Binding-site contacts:
Ligand atom C8 contacts residue ALA79 of chain 1.B at 3.4 Å (hydrophobic).
Ligand atom N contacts residue GLN185 of chain 1.B at 2.9 Å (h-bond).
Ligand atom C4 contacts residue GLN167 of chain 1.B at 3.4 Å.
Ligand atom C4 contacts residue GLY46 of chain 1.B at 3.6 Å.
Ligand atom O4 contacts residue GLY117 of chain 1.B at 3.5 Å.
Ligand atom C12 contacts residue MET166 of chain 1.B at 3.6 Å (hydrophobic).
Ligand atom N contacts residue GLN167 of chain 1.B at 2.9 Å (h-bond).
Ligand atom O5 contacts residue GLY117 of chain 1.B at 3.7 Å.
Ligand atom C1 contacts residue GLY46 of chain 1.B at 3.8 Å.
Ligand atom C3 contacts residue GLN167 of chain 1.B at 3.7 Å.
Ligand atom O4 contacts residue LEU81 of chain 1.B at 3.6 Å (h-bond).
Ligand atom C contacts residue GLN185 of chain 1.B at 3.7 Å.
Ligand atom O2 contacts residue ALA170 of chain 1.B at 3.3 Å.
Ligand atom N1 contacts residue LEU81 of chain 1.B at 3.7 Å.
Ligand atom C3 contacts residue GLY46 of chain 1.B at 3.7 Å.
Ligand atom O4 contacts residue ALA82 of chain 1.B at 3.3 Å (h-bond).
Ligand atom C15 contacts residue ALA82 of chain 1.B at 3.6 Å (hydrophobic).
Ligand atom O5 contacts residue ALA121 of chain 1.B at 3.0 Å.
Ligand atom C13 contacts residue MET166 of chain 1.B at 3.6 Å (hydrophobic).
Ligand atom O4 contacts residue ALA79 of chain 1.B at 3.5 Å.
Ligand atom C2 contacts residue TYR163 of chain 1.B at 3.6 Å (hydrophobic).
Ligand atom C contacts residue TYR163 of chain 1.B at 3.4 Å (hydrophobic).
Ligand atom C1 contacts residue TYR163 of chain 1.B at 3.4 Å (hydrophobic).
Ligand atom O contacts residue TYR163 of chain 1.B at 3.3 Å (h-bond).
Ligand atom C12 contacts residue GLN167 of chain 1.B at 3.5 Å.
Ligand atom C12 contacts residue TYR163 of chain 1.B at 3.2 Å (hydrophobic).
Ligand atom C5 contacts residue GLY46 of chain 1.B at 3.8 Å.
Ligand atom N1 contacts residue ALA82 of chain 1.B at 3.6 Å.
Ligand atom N contacts residue TYR163 of chain 1.B at 2.8 Å (h-bond).
Ligand atom O3 contacts residue ILE77 of chain 1.B at 3.6 Å.
Ligand atom O contacts residue GLN185 of chain 1.B at 3.1 Å (h-bond).
Ligand atom C5 contacts residue GLN167 of chain 1.B at 3.5 Å.
Ligand atom O1 contacts residue GLU48 of chain 1.B at 3.0 Å (salt-bridge).
Ligand atom O5 contacts residue LEU81 of chain 1.B at 3.6 Å.
Ligand atom C11 contacts residue GLN167 of chain 1.B at 3.5 Å.
Ligand atom C14 contacts residue ALA82 of chain 1.B at 3.1 Å (hydrophobic).
Ligand atom C1 contacts residue GLN185 of chain 1.B at 3.6 Å.
Ligand atom C13 contacts residue ALA82 of chain 1.B at 3.4 Å (hydrophobic).
Ligand atom O2 contacts residue ILE77 of chain 1.B at 3.3 Å.
Ligand atom C2 contacts residue GLY46 of chain 1.B at 3.6 Å.

Sequence of chain 1.B:
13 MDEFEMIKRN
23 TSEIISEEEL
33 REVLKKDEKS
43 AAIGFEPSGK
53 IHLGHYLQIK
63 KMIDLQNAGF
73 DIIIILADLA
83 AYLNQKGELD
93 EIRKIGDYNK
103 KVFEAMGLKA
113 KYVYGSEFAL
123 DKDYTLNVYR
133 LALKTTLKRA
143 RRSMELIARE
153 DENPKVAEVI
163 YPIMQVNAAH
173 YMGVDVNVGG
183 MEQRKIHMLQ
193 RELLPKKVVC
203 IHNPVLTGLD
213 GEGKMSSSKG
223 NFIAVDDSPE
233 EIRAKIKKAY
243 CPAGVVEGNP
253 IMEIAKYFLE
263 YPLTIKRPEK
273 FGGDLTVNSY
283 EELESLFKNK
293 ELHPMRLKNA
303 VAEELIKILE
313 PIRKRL

The protein below binds the small molecule below.
Small molecule (SMILES): N[C@@H](Cc1ccc(O)c(OCc2ccccc2[N+](=O)[O-])c1)C(=O)O